Binding-site contacts:
Ligand atom O6 contacts residue ASP237 of chain 3.A at 4.4 Å.
Ligand atom O6 contacts residue ALA238 of chain 3.A at 4.1 Å.
Ligand atom C1 contacts residue ASN165 of chain 3.A at 1.4 Å.
Ligand atom C2 contacts residue ASN165 of chain 3.A at 2.7 Å.
Ligand atom C7 contacts residue THR167 of chain 3.A at 4.3 Å.
Ligand atom N2 contacts residue ASN165 of chain 3.A at 3.1 Å (h-bond).
Ligand atom C8 contacts residue THR167 of chain 3.A at 4.5 Å.
Ligand atom C3 contacts residue ASN236 of chain 3.A at 3.5 Å.
Ligand atom C3 contacts residue ASN165 of chain 3.A at 3.9 Å.
Ligand atom O7 contacts residue THR167 of chain 3.A at 4.5 Å.
Ligand atom O5 contacts residue ASN165 of chain 3.A at 2.4 Å (h-bond).
Ligand atom C6 contacts residue ASN236 of chain 3.A at 3.7 Å.
Ligand atom C8 contacts residue ASN236 of chain 3.A at 3.8 Å.
Ligand atom C4 contacts residue ASN236 of chain 3.A at 3.4 Å.
Ligand atom C4 contacts residue ASN165 of chain 3.A at 4.2 Å.
Ligand atom O3 contacts residue ASN236 of chain 3.A at 3.2 Å (h-bond).
Ligand atom N2 contacts residue ASN236 of chain 3.A at 4.2 Å.
Ligand atom O6 contacts residue SER217 of chain 2.A at 4.5 Å.
Ligand atom C7 contacts residue ASN165 of chain 3.A at 4.3 Å.
Ligand atom O7 contacts residue ASN236 of chain 3.A at 2.8 Å (h-bond).
Ligand atom O4 contacts residue ASN236 of chain 3.A at 4.0 Å.
Ligand atom C5 contacts residue ASN165 of chain 3.A at 3.6 Å.
Ligand atom C1 contacts residue ASN236 of chain 3.A at 4.4 Å.
Ligand atom O5 contacts residue ASN236 of chain 3.A at 3.6 Å (h-bond).
Ligand atom C7 contacts residue ASN236 of chain 3.A at 3.4 Å.
Ligand atom C5 contacts residue ASN236 of chain 3.A at 3.9 Å.
Ligand atom C2 contacts residue ASN236 of chain 3.A at 3.6 Å.
Ligand atom O6 contacts residue ASN236 of chain 3.A at 3.9 Å.

Sequence of chain 2.A:
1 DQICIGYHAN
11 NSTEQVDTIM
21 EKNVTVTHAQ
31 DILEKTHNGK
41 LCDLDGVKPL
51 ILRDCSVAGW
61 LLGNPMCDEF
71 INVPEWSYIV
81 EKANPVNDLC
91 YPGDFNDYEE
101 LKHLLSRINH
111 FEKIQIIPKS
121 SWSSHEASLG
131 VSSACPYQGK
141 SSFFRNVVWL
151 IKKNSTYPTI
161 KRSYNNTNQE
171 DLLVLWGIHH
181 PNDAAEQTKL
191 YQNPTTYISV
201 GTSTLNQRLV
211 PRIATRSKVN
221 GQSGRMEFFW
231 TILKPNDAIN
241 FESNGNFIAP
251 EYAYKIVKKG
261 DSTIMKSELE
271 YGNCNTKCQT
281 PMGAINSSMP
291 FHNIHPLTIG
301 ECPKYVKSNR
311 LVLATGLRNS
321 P

Sequence of chain 3.A:
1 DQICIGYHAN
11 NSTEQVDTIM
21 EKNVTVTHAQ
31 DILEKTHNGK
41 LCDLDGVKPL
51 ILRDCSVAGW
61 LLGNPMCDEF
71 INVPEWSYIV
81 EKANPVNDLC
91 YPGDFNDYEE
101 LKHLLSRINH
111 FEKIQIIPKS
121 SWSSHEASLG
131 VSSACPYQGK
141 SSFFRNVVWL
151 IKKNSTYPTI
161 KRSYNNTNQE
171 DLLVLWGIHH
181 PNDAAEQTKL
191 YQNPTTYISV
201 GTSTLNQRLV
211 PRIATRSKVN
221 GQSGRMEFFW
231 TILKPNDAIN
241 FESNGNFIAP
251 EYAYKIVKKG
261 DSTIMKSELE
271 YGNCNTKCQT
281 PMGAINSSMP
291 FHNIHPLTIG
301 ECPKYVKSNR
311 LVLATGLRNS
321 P

This protein binds this small molecule.
Small molecule (SMILES): CC(=O)N[C@H]1[C@H](O[C@H]2[C@H](O)[C@@H](CO)OC[C@@H]2NC(C)=O)O[C@H](CO)[C@@H](O)[C@@H]1O